Binding-site contacts:
Ligand atom O3' contacts residue TYR333 of chain 1.I at 4.1 Å.
Ligand atom O2A contacts residue ALA34 of chain 1.I at 3.6 Å.
Ligand atom O3D contacts residue ASN81 of chain 1.I at 3.5 Å (h-bond).
Ligand atom C5' contacts residue GLY308 of chain 1.I at 4.2 Å.
Ligand atom PB contacts residue ALA34 of chain 1.I at 3.4 Å.
Ligand atom O3A contacts residue MET45 of chain 1.I at 4.1 Å.
Ligand atom C1D contacts residue HIS227 of chain 1.I at 4.0 Å.
Ligand atom O3A contacts residue ALA34 of chain 1.I at 3.9 Å.
Ligand atom C1D contacts residue ASP311 of chain 1.I at 4.2 Å.
Ligand atom C2 contacts residue GLY35 of chain 1.I at 4.1 Å.
Ligand atom O2' contacts residue PRO334 of chain 1.I at 3.9 Å.
Ligand atom N3 contacts residue GLY35 of chain 1.I at 4.1 Å.
Ligand atom C6 contacts residue TYR376 of chain 1.I at 4.0 Å (hydrophobic).
Ligand atom C1' contacts residue GLY306 of chain 1.I at 4.2 Å.
Ligand atom O1D contacts residue HIS227 of chain 1.I at 3.2 Å (h-bond).
Ligand atom O2B contacts residue ALA34 of chain 1.I at 2.0 Å.
Ligand atom N1 contacts residue GLY35 of chain 1.I at 4.2 Å.
Ligand atom C4' contacts residue GLY308 of chain 1.I at 4.1 Å.
Ligand atom O5' contacts residue GLY308 of chain 1.I at 3.8 Å.
Ligand atom O4D contacts residue THR167 of chain 1.I at 3.7 Å.
Ligand atom O2A contacts residue THR44 of chain 1.I at 3.3 Å.
Ligand atom O1A contacts residue MET45 of chain 1.I at 3.8 Å.
Ligand atom O2B contacts residue GLY306 of chain 1.I at 4.2 Å.
Ligand atom C4 contacts residue GLY35 of chain 1.I at 4.1 Å.
Ligand atom O1B contacts residue GLY306 of chain 1.I at 3.8 Å.
Ligand atom O2B contacts residue GLY33 of chain 1.I at 4.0 Å.
Ligand atom N1 contacts residue TYR376 of chain 1.I at 3.7 Å.
Ligand atom O1B contacts residue GLY308 of chain 1.I at 3.2 Å (h-bond).
Ligand atom O2D contacts residue GLY310 of chain 1.I at 3.9 Å.
Ligand atom N6 contacts residue VAL38 of chain 1.I at 4.2 Å.
Ligand atom O1B contacts residue PHE307 of chain 1.I at 3.1 Å.
Ligand atom C2D contacts residue ASP311 of chain 1.I at 3.8 Å.
Ligand atom O2A contacts residue MET45 of chain 1.I at 3.9 Å.
Ligand atom O4' contacts residue GLY306 of chain 1.I at 3.8 Å.
Ligand atom C2' contacts residue PRO334 of chain 1.I at 4.2 Å (hydrophobic).
Ligand atom O2' contacts residue PHE307 of chain 1.I at 4.0 Å.
Ligand atom C5D contacts residue PHE307 of chain 1.I at 4.2 Å (hydrophobic).
Ligand atom O2D contacts residue ASP311 of chain 1.I at 3.2 Å.
Ligand atom O1D contacts residue ASP311 of chain 1.I at 4.2 Å.
Ligand atom N6 contacts residue TYR376 of chain 1.I at 3.7 Å.

A small-molecule ligand and the protein it binds are described below.
Small molecule (SMILES): Nc1ncnc2c1ncn2[C@@H]1O[C@H](COP(=O)(O)OP(=O)(O)OC[C@H]2O[C@H](O)[C@H](O)[C@@H]2O)[C@@H](O)[C@H]1O

Sequence of chain 1.I:
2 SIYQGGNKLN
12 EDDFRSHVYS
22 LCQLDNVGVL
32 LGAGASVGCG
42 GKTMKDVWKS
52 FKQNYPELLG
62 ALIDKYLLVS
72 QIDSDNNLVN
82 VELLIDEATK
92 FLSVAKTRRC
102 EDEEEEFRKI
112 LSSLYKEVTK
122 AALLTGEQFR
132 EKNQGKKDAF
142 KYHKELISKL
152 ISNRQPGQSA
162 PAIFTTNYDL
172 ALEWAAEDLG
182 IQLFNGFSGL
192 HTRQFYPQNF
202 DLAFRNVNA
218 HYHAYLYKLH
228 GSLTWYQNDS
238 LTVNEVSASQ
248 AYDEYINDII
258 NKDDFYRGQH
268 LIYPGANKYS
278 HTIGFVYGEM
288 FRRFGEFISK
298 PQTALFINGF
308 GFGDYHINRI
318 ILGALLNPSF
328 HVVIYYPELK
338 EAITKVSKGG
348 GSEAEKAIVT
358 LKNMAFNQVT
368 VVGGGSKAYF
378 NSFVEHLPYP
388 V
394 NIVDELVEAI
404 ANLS